Sequence of chain 1.N:
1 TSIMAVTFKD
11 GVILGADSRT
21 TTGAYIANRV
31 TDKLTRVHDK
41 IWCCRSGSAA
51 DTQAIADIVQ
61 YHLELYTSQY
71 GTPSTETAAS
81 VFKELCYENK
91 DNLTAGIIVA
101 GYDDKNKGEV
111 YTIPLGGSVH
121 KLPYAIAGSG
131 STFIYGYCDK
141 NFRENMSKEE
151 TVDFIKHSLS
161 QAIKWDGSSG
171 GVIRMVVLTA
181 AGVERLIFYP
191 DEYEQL

A small-molecule ligand and the protein it binds are described below.
Small molecule (SMILES): COc1ccc(C[C@H](NC(=O)[C@H](C)NC(=O)CN2CCOCC2)C(=O)N[C@@H](Cc2ccccc2)[C@@H](O)[C@H](C)CO)cc1

Sequence of chain 1.H:
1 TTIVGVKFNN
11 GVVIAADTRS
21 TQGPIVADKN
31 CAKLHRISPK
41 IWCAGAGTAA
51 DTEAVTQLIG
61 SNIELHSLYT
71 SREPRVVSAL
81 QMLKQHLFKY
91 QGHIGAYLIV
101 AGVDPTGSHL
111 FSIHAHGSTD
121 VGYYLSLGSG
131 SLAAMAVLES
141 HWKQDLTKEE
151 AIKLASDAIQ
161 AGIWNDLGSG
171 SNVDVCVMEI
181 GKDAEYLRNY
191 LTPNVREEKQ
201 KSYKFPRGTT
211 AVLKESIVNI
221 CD

Binding-site contacts:
Ligand atom C7 contacts residue THR1 of chain 1.N at 2.6 Å.
Ligand atom C11 contacts residue THR1 of chain 1.N at 2.5 Å.
Ligand atom O45 contacts residue THR94 of chain 1.N at 3.8 Å.
Ligand atom N25 contacts residue THR21 of chain 1.N at 3.1 Å (h-bond).
Ligand atom C11 contacts residue SER168 of chain 1.N at 3.0 Å.
Ligand atom C4 contacts residue THR31 of chain 1.N at 3.6 Å.
Ligand atom C7 contacts residue GLY47 of chain 1.N at 3.5 Å.
Ligand atom N22 contacts residue THR1 of chain 1.N at 3.7 Å.
Ligand atom C42 contacts residue SER48 of chain 1.N at 3.8 Å.
Ligand atom C23 contacts residue GLY47 of chain 1.N at 3.5 Å.
Ligand atom C27 contacts residue THR21 of chain 1.N at 3.5 Å.
Ligand atom C4 contacts residue ALA49 of chain 1.N at 3.8 Å (hydrophobic).
Ligand atom O21 contacts residue THR1 of chain 1.N at 2.3 Å (h-bond).
Ligand atom C9 contacts residue THR1 of chain 1.N at 1.4 Å.
Ligand atom C3 contacts residue THR31 of chain 1.N at 3.6 Å.
Ligand atom O39 contacts residue ALA49 of chain 1.N at 3.1 Å (h-bond).
Ligand atom C10 contacts residue SER168 of chain 1.N at 3.7 Å.
Ligand atom C24 contacts residue GLY47 of chain 1.N at 3.4 Å.
Ligand atom C32 contacts residue HIS116 of chain 1.H at 3.7 Å.
Ligand atom C42 contacts residue GLY47 of chain 1.N at 3.3 Å.
Ligand atom O13 contacts residue THR1 of chain 1.N at 3.4 Å (h-bond).
Ligand atom C8 contacts residue GLY47 of chain 1.N at 3.7 Å.
Ligand atom N22 contacts residue GLY47 of chain 1.N at 2.7 Å (h-bond).
Ligand atom O49 contacts residue THR20 of chain 1.N at 3.4 Å.
Ligand atom C2 contacts residue ARG45 of chain 1.N at 3.3 Å.
Ligand atom C12 contacts residue THR1 of chain 1.N at 2.5 Å.
Ligand atom C43 contacts residue GLY47 of chain 1.N at 3.7 Å.
Ligand atom O49 contacts residue THR21 of chain 1.N at 3.3 Å (h-bond).
Ligand atom C41 contacts residue GLY47 of chain 1.N at 3.8 Å.
Ligand atom C1 contacts residue ARG45 of chain 1.N at 3.4 Å.
Ligand atom C43 contacts residue SER48 of chain 1.N at 3.7 Å.
Ligand atom C11 contacts residue LYS33 of chain 1.N at 3.5 Å.
Ligand atom O21 contacts residue GLY47 of chain 1.N at 3.2 Å (h-bond).
Ligand atom C6 contacts residue THR1 of chain 1.N at 3.7 Å.
Ligand atom O37 contacts residue THR21 of chain 1.N at 3.6 Å.
Ligand atom C4 contacts residue THR20 of chain 1.N at 3.5 Å.
Ligand atom C11 contacts residue ARG19 of chain 1.N at 3.1 Å.
Ligand atom C3 contacts residue ARG45 of chain 1.N at 3.8 Å.
Ligand atom C8 contacts residue THR1 of chain 1.N at 2.4 Å.
Ligand atom C10 contacts residue THR1 of chain 1.N at 1.5 Å.